Binding-site contacts:
Ligand atom C04 contacts residue TYR181 of chain 1.A at 3.8 Å (hydrophobic).
Ligand atom N12 contacts residue PHE189 of chain 1.A at 3.6 Å.
Ligand atom C04 contacts residue PHE189 of chain 1.A at 3.8 Å (hydrophobic).
Ligand atom C09 contacts residue PHE189 of chain 1.A at 3.6 Å (hydrophobic).
Ligand atom N13 contacts residue PHE189 of chain 1.A at 3.5 Å.
Ligand atom C08 contacts residue ASN202 of chain 1.A at 4.3 Å.
Ligand atom O15 contacts residue TYR181 of chain 1.A at 4.0 Å.
Ligand atom C02 contacts residue TYR181 of chain 1.A at 4.2 Å (hydrophobic).
Ligand atom N06 contacts residue TYR181 of chain 1.A at 4.2 Å.
Ligand atom C07 contacts residue PHE189 of chain 1.A at 3.5 Å (hydrophobic).
Ligand atom C11 contacts residue TRP212 of chain 1.A at 3.7 Å (hydrophobic).
Ligand atom N13 contacts residue LYS210 of chain 1.A at 3.7 Å.
Ligand atom N10 contacts residue PHE189 of chain 1.A at 3.8 Å.
Ligand atom N10 contacts residue NI1 of chain 1.C at 2.2 Å (h-bond).
Ligand atom N10 contacts residue HIS192 of chain 1.A at 3.2 Å (h-bond).
Ligand atom C05 contacts residue TYR181 of chain 1.A at 4.2 Å (hydrophobic).
Ligand atom C01 contacts residue THR187 of chain 1.A at 4.0 Å.
Ligand atom C01 contacts residue THR188 of chain 1.A at 3.5 Å.
Ligand atom N12 contacts residue ASN202 of chain 1.A at 3.8 Å.
Ligand atom N06 contacts residue PHE189 of chain 1.A at 3.4 Å.
Ligand atom C14 contacts residue TYR181 of chain 1.A at 4.1 Å (hydrophobic).
Ligand atom C14 contacts residue ASN284 of chain 1.A at 4.1 Å.
Ligand atom C01 contacts residue TYR136 of chain 1.A at 3.8 Å (hydrophobic).
Ligand atom C08 contacts residue PHE189 of chain 1.A at 3.7 Å (hydrophobic).
Ligand atom C11 contacts residue ASN202 of chain 1.A at 3.4 Å.
Ligand atom C11 contacts residue LYS210 of chain 1.A at 3.8 Å.
Ligand atom C03 contacts residue TYR181 of chain 1.A at 3.8 Å (hydrophobic).
Ligand atom C09 contacts residue HIS192 of chain 1.A at 4.1 Å.
Ligand atom C02 contacts residue TYR136 of chain 1.A at 3.6 Å (hydrophobic).
Ligand atom C14 contacts residue PHE189 of chain 1.A at 3.9 Å (hydrophobic).
Ligand atom C14 contacts residue LYS210 of chain 1.A at 3.7 Å.
Ligand atom C09 contacts residue NI1 of chain 1.C at 3.4 Å.
Ligand atom C05 contacts residue ALA138 of chain 1.A at 4.2 Å (hydrophobic).
Ligand atom C11 contacts residue PHE189 of chain 1.A at 3.8 Å (hydrophobic).
Ligand atom O15 contacts residue LYS210 of chain 1.A at 2.8 Å (salt-bridge).
Ligand atom C05 contacts residue TYR136 of chain 1.A at 4.2 Å (hydrophobic).
Ligand atom O15 contacts residue ASN284 of chain 1.A at 3.1 Å (h-bond).
Ligand atom N12 contacts residue LYS210 of chain 1.A at 2.9 Å (salt-bridge).
Ligand atom N10 contacts residue HIS280 of chain 1.A at 3.3 Å (h-bond).
Ligand atom C01 contacts residue ASN284 of chain 1.A at 3.9 Å.

A protein and the small-molecule ligand that binds it are described below.
Small molecule (SMILES): CCc1c(C)nc2c(C#N)c[nH]n2c1=O

Sequence of chain 1.A:
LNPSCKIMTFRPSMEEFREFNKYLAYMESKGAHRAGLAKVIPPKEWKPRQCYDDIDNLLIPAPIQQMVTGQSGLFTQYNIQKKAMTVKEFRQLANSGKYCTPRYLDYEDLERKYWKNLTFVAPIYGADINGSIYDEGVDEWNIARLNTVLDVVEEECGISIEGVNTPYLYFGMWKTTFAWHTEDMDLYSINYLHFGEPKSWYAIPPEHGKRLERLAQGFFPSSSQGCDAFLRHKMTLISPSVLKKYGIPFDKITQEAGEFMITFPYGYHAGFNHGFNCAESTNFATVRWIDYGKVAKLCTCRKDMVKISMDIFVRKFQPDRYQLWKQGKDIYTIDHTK